A small-molecule ligand and the protein it binds are described below.
Small molecule (SMILES): CC(=O)N[C@@H]1[C@@H](O)[C@H](O)[C@@H](CO)O[C@H]1O

Binding-site contacts:
Ligand atom C4 contacts residue ASN48 of chain 1.N at 4.3 Å.
Ligand atom C2 contacts residue ASN48 of chain 1.N at 2.6 Å.
Ligand atom O6 contacts residue TYR15 of chain 1.N at 4.0 Å.
Ligand atom C7 contacts residue ASN48 of chain 1.N at 3.1 Å.
Ligand atom C3 contacts residue ASN48 of chain 1.N at 3.9 Å.
Ligand atom C5 contacts residue ASN48 of chain 1.N at 3.7 Å.
Ligand atom O5 contacts residue ASN48 of chain 1.N at 2.4 Å (h-bond).
Ligand atom O7 contacts residue ASN48 of chain 1.N at 2.8 Å (h-bond).
Ligand atom C8 contacts residue ASN48 of chain 1.N at 4.3 Å.
Ligand atom N2 contacts residue ASN48 of chain 1.N at 3.0 Å (h-bond).
Ligand atom C1 contacts residue ASN48 of chain 1.N at 1.5 Å.

Sequence of chain 1.N:
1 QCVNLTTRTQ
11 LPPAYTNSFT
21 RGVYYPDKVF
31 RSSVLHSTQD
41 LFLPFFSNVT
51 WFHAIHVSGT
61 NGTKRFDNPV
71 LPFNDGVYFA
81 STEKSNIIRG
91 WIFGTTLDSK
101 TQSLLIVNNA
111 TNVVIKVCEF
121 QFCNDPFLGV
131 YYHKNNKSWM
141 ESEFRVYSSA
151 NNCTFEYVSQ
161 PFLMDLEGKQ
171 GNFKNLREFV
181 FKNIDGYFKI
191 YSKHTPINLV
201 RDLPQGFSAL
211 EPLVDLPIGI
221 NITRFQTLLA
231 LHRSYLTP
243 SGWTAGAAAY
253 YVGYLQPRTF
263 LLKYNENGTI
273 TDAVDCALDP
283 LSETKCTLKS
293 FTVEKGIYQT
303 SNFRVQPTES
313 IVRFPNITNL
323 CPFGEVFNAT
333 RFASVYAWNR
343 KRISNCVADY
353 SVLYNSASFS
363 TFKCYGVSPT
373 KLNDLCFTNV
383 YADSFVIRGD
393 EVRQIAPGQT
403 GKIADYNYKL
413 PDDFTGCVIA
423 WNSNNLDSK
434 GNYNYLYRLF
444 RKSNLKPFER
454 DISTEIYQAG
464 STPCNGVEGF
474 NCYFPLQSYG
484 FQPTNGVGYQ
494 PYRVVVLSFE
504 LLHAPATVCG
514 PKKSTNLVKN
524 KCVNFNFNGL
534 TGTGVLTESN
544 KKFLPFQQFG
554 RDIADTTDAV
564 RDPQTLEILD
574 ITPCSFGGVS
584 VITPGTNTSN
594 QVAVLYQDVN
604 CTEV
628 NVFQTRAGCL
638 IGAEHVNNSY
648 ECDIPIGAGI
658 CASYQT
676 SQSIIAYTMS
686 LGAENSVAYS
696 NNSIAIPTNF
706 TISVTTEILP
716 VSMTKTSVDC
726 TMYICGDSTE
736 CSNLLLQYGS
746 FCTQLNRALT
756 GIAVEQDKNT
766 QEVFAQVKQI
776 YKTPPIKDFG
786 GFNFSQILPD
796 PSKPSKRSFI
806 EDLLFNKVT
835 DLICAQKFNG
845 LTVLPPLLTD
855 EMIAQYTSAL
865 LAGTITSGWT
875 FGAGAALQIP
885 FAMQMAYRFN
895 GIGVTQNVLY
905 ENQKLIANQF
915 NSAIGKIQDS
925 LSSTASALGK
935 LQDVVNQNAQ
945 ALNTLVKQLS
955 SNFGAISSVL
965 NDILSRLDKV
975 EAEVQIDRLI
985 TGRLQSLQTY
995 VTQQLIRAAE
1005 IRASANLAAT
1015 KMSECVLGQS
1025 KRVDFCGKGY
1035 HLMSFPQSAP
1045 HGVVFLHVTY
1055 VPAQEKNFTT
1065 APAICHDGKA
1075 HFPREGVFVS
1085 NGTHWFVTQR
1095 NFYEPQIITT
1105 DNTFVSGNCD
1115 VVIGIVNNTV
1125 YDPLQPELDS